Binding-site contacts:
Ligand atom O5 contacts residue ASN359 of chain 1.A at 2.4 Å (h-bond).
Ligand atom C8 contacts residue ASN359 of chain 1.A at 3.6 Å.
Ligand atom C4 contacts residue ASN359 of chain 1.A at 4.2 Å.
Ligand atom C5 contacts residue ASN359 of chain 1.A at 3.7 Å.
Ligand atom C7 contacts residue ASN359 of chain 1.A at 3.3 Å.
Ligand atom N2 contacts residue ASN359 of chain 1.A at 2.8 Å (h-bond).
Ligand atom C1 contacts residue ASN359 of chain 1.A at 1.4 Å.
Ligand atom C8 contacts residue ASN360 of chain 1.A at 3.9 Å.
Ligand atom O7 contacts residue ASN359 of chain 1.A at 3.5 Å (h-bond).
Ligand atom C3 contacts residue ASN359 of chain 1.A at 3.7 Å.
Ligand atom C2 contacts residue ASN359 of chain 1.A at 2.4 Å.

Sequence of chain 1.A:
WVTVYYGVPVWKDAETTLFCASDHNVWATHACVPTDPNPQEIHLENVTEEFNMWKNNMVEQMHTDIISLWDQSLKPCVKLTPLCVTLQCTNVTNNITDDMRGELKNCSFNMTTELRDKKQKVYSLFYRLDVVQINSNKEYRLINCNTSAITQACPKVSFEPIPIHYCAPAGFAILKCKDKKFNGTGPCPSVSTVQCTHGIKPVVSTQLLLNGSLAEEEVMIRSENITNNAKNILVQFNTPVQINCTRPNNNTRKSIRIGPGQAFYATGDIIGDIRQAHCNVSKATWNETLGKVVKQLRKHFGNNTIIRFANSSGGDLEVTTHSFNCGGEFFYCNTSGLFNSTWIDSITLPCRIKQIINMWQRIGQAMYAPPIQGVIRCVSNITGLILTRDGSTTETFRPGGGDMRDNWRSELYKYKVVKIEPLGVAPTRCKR

A protein and the small-molecule ligand that binds it are described below.
Small molecule (SMILES): CC(=O)N[C@@H]1[C@@H](O)[C@H](O)[C@@H](CO)O[C@H]1O